A protein and the small-molecule ligand that binds it are described below.
Small molecule (SMILES): CC(=O)N[C@H]1[C@H](O[C@H]2[C@H](O)[C@@H](NC(C)=O)CO[C@@H]2CO)O[C@H](CO)[C@@H](O)[C@@H]1O

Binding-site contacts:
Ligand atom C7 contacts residue GLU212 of chain 1.E at 4.5 Å.
Ligand atom C4 contacts residue ASN217 of chain 1.E at 4.2 Å.
Ligand atom C3 contacts residue ASN217 of chain 1.E at 3.8 Å.
Ligand atom O7 contacts residue ALA213 of chain 1.E at 4.3 Å.
Ligand atom O5 contacts residue ASN217 of chain 1.E at 2.3 Å (h-bond).
Ligand atom C7 contacts residue ASN217 of chain 1.E at 3.6 Å.
Ligand atom O7 contacts residue GLU212 of chain 1.E at 4.3 Å.
Ligand atom O7 contacts residue HIS193 of chain 1.E at 4.4 Å.
Ligand atom C2 contacts residue ASN217 of chain 1.E at 2.4 Å.
Ligand atom O7 contacts residue ASN217 of chain 1.E at 3.7 Å.
Ligand atom C1 contacts residue ASN217 of chain 1.E at 1.4 Å.
Ligand atom N2 contacts residue ASN217 of chain 1.E at 2.9 Å (h-bond).
Ligand atom C1 contacts residue THR216 of chain 1.E at 4.5 Å.
Ligand atom O7 contacts residue LYS194 of chain 1.E at 4.4 Å.
Ligand atom N2 contacts residue THR216 of chain 1.E at 3.7 Å.
Ligand atom C5 contacts residue ASN217 of chain 1.E at 3.6 Å.
Ligand atom C8 contacts residue THR216 of chain 1.E at 3.6 Å.
Ligand atom C7 contacts residue THR216 of chain 1.E at 3.5 Å.
Ligand atom O7 contacts residue THR216 of chain 1.E at 3.8 Å.
Ligand atom C8 contacts residue GLU212 of chain 1.E at 3.4 Å.
Ligand atom C8 contacts residue LYS194 of chain 1.E at 3.8 Å.

Sequence of chain 1.E:
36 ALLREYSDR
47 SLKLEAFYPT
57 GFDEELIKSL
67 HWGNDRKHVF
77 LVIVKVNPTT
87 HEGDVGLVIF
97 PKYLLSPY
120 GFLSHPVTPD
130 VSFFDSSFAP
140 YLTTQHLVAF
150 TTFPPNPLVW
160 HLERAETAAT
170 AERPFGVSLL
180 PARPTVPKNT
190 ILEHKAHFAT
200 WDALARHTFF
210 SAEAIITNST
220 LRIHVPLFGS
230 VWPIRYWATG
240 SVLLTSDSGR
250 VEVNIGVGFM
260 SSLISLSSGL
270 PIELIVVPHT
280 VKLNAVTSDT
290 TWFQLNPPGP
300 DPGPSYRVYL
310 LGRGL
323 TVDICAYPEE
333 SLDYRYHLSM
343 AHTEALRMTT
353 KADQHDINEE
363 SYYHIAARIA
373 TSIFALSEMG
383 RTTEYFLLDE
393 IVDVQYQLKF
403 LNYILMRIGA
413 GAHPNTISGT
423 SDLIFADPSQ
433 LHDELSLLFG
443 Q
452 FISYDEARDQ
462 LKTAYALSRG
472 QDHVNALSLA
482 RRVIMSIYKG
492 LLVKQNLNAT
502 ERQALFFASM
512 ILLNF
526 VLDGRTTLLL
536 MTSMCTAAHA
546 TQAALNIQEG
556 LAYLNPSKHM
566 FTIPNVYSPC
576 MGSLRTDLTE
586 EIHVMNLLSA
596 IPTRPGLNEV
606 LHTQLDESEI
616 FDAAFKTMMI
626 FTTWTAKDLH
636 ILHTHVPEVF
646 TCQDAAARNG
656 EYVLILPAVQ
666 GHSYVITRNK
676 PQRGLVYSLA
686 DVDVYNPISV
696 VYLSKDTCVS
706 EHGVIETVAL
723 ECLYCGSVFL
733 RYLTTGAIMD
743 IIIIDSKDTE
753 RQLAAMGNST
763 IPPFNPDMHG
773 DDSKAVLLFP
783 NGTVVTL